Binding-site contacts:
Ligand atom C11 contacts residue ILE114 of chain 1.B at 4.0 Å (hydrophobic).
Ligand atom N13 contacts residue TRP26 of chain 1.B at 4.0 Å.
Ligand atom N14 contacts residue ILE25 of chain 1.B at 3.9 Å.
Ligand atom C11 contacts residue PHE51 of chain 1.B at 3.9 Å (hydrophobic).
Ligand atom C12 contacts residue PHE51 of chain 1.B at 3.5 Å (hydrophobic).
Ligand atom C2 contacts residue PHE51 of chain 1.B at 3.9 Å (hydrophobic).
Ligand atom C15 contacts residue ILE40 of chain 1.B at 3.5 Å (hydrophobic).
Ligand atom C2 contacts residue ASP47 of chain 1.B at 3.6 Å.
Ligand atom C16 contacts residue GLN48 of chain 1.B at 3.6 Å.
Ligand atom N14 contacts residue TRP26 of chain 1.B at 3.5 Å.
Ligand atom C3 contacts residue PHE51 of chain 1.B at 3.6 Å (hydrophobic).
Ligand atom C2 contacts residue TRP26 of chain 1.B at 3.7 Å (hydrophobic).
Ligand atom C15 contacts residue ASP47 of chain 1.B at 3.4 Å.
Ligand atom C9 contacts residue ILE114 of chain 1.B at 3.5 Å (hydrophobic).
Ligand atom C5 contacts residue ASP47 of chain 1.B at 3.6 Å.
Ligand atom N13 contacts residue PHE51 of chain 1.B at 3.8 Å.
Ligand atom N13 contacts residue TYR120 of chain 1.B at 3.7 Å.
Ligand atom C3 contacts residue ILE25 of chain 1.B at 3.7 Å (hydrophobic).
Ligand atom C16 contacts residue PHE51 of chain 1.B at 3.8 Å (hydrophobic).
Ligand atom C3 contacts residue TRP26 of chain 1.B at 4.0 Å (hydrophobic).
Ligand atom N13 contacts residue ILE25 of chain 1.B at 2.9 Å (h-bond).
Ligand atom CL1 contacts residue ILE114 of chain 1.B at 3.8 Å.
Ligand atom C2 contacts residue ALA27 of chain 1.B at 3.8 Å (hydrophobic).
Ligand atom N14 contacts residue ALA27 of chain 1.B at 3.7 Å.
Ligand atom N14 contacts residue ASP47 of chain 1.B at 2.8 Å (salt-bridge).
Ligand atom C4 contacts residue PHE51 of chain 1.B at 3.7 Å (hydrophobic).
Ligand atom N1 contacts residue ILE25 of chain 1.B at 3.6 Å (h-bond).
Ligand atom N1 contacts residue ALA27 of chain 1.B at 3.9 Å.
Ligand atom CL1 contacts residue LEU70 of chain 1.B at 3.6 Å.
Ligand atom N1 contacts residue PHE51 of chain 1.B at 3.7 Å.
Ligand atom N6 contacts residue ASP47 of chain 1.B at 2.7 Å (salt-bridge).
Ligand atom N13 contacts residue ILE114 of chain 1.B at 3.1 Å (h-bond).
Ligand atom C10 contacts residue ILE114 of chain 1.B at 3.8 Å (hydrophobic).
Ligand atom C16 contacts residue ASP47 of chain 1.B at 3.5 Å.
Ligand atom N1 contacts residue TRP26 of chain 1.B at 3.3 Å.
Ligand atom C8 contacts residue ILE114 of chain 1.B at 3.4 Å (hydrophobic).
Ligand atom C7 contacts residue PHE51 of chain 1.B at 4.0 Å (hydrophobic).
Ligand atom C5 contacts residue PHE51 of chain 1.B at 3.9 Å (hydrophobic).
Ligand atom N14 contacts residue THR133 of chain 1.B at 3.9 Å.
Ligand atom CL1 contacts residue THR66 of chain 1.B at 3.5 Å.

Sequence of chain 1.B:
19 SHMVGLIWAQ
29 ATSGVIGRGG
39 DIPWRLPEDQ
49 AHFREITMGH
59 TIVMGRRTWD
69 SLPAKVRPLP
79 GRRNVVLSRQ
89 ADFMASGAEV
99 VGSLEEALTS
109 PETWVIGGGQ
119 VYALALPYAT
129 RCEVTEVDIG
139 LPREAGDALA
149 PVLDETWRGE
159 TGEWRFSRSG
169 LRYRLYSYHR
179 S

This small molecule binds to this protein.
Small molecule (SMILES): CCc1nc(N)nc(N)c1-c1ccc(Cl)cc1